A small-molecule ligand and the protein it binds are described below.
Small molecule (SMILES): Cc1c(N)cccc1F

Binding-site contacts:
Ligand atom C1 contacts residue ALA99 of chain 1.A at 3.7 Å (hydrophobic).
Ligand atom C1 contacts residue VAL111 of chain 1.A at 4.0 Å (hydrophobic).
Ligand atom C4 contacts residue GLN102 of chain 1.A at 3.6 Å.
Ligand atom C9 contacts residue ALA99 of chain 1.A at 4.1 Å (hydrophobic).
Ligand atom C9 contacts residue TYR88 of chain 1.A at 3.8 Å (hydrophobic).
Ligand atom C5 contacts residue LEU91 of chain 1.A at 4.3 Å (hydrophobic).
Ligand atom C5 contacts residue LEU121 of chain 1.A at 4.0 Å (hydrophobic).
Ligand atom C4 contacts residue VAL111 of chain 1.A at 3.0 Å (hydrophobic).
Ligand atom F8 contacts residue ILE78 of chain 1.A at 3.4 Å.
Ligand atom C5 contacts residue VAL87 of chain 1.A at 3.9 Å (hydrophobic).
Ligand atom C5 contacts residue ALA99 of chain 1.A at 4.0 Å (hydrophobic).
Ligand atom C7 contacts residue ALA99 of chain 1.A at 4.0 Å (hydrophobic).
Ligand atom N6 contacts residue GLN102 of chain 1.A at 2.9 Å (h-bond).
Ligand atom F8 contacts residue LEU84 of chain 1.A at 3.8 Å.
Ligand atom C9 contacts residue VAL87 of chain 1.A at 3.4 Å (hydrophobic).
Ligand atom F8 contacts residue VAL103 of chain 1.A at 4.0 Å.
Ligand atom N6 contacts residue PHE153 of chain 1.A at 3.4 Å.
Ligand atom C2 contacts residue GLN102 of chain 1.A at 4.1 Å.
Ligand atom F8 contacts residue ALA99 of chain 1.A at 4.3 Å.
Ligand atom C3 contacts residue LEU84 of chain 1.A at 4.3 Å (hydrophobic).
Ligand atom C3 contacts residue ALA99 of chain 1.A at 3.7 Å (hydrophobic).
Ligand atom C7 contacts residue LEU84 of chain 1.A at 3.7 Å (hydrophobic).
Ligand atom C9 contacts residue LEU118 of chain 1.A at 4.0 Å (hydrophobic).
Ligand atom C5 contacts residue LEU118 of chain 1.A at 3.5 Å (hydrophobic).
Ligand atom C7 contacts residue VAL87 of chain 1.A at 4.2 Å (hydrophobic).
Ligand atom N6 contacts residue LEU121 of chain 1.A at 4.0 Å.
Ligand atom C2 contacts residue LEU121 of chain 1.A at 4.4 Å (hydrophobic).
Ligand atom C1 contacts residue LEU118 of chain 1.A at 4.0 Å (hydrophobic).
Ligand atom N6 contacts residue LEU118 of chain 1.A at 3.9 Å.
Ligand atom C7 contacts residue TYR88 of chain 1.A at 3.9 Å (hydrophobic).
Ligand atom C4 contacts residue ALA99 of chain 1.A at 3.7 Å (hydrophobic).
Ligand atom C2 contacts residue ALA99 of chain 1.A at 3.8 Å (hydrophobic).
Ligand atom C9 contacts residue LEU84 of chain 1.A at 4.3 Å (hydrophobic).
Ligand atom C2 contacts residue PHE153 of chain 1.A at 4.2 Å (hydrophobic).
Ligand atom C2 contacts residue LEU118 of chain 1.A at 3.5 Å (hydrophobic).
Ligand atom C1 contacts residue GLN102 of chain 1.A at 4.4 Å.
Ligand atom C7 contacts residue LEU118 of chain 1.A at 4.4 Å (hydrophobic).
Ligand atom N6 contacts residue ALA99 of chain 1.A at 4.4 Å.
Ligand atom C9 contacts residue LEU91 of chain 1.A at 4.0 Å (hydrophobic).
Ligand atom C4 contacts residue VAL103 of chain 1.A at 4.0 Å (hydrophobic).

Sequence of chain 1.A:
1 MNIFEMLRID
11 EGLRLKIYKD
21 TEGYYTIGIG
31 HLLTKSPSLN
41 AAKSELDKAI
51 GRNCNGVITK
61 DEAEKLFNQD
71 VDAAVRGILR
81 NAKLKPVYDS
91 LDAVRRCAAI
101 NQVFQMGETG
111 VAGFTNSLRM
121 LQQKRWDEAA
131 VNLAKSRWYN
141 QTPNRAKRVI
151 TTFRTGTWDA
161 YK